A small-molecule ligand and the protein it binds are described below.
Small molecule (SMILES): C[C@@H]1O[C@@H](O)[C@@H](O)[C@H](O)[C@@H]1O

Binding-site contacts:
Ligand atom C4 contacts residue PHE27 of chain 1.A at 4.3 Å (hydrophobic).
Ligand atom O5 contacts residue SER16 of chain 1.A at 2.3 Å (h-bond).
Ligand atom C3 contacts residue SER16 of chain 1.A at 2.9 Å.
Ligand atom C6 contacts residue CYS28 of chain 1.A at 3.8 Å (hydrophobic).
Ligand atom C3 contacts residue GLY14 of chain 1.A at 3.8 Å.
Ligand atom O2 contacts residue SER16 of chain 1.A at 2.8 Å (h-bond).
Ligand atom O3 contacts residue SER16 of chain 1.A at 4.2 Å.
Ligand atom C6 contacts residue SER16 of chain 1.A at 4.2 Å.
Ligand atom C2 contacts residue SER16 of chain 1.A at 2.4 Å.
Ligand atom O4 contacts residue SER16 of chain 1.A at 4.4 Å.
Ligand atom C4 contacts residue SER16 of chain 1.A at 3.5 Å.
Ligand atom C1 contacts residue SER16 of chain 1.A at 1.4 Å.
Ligand atom C1 contacts residue PHE27 of chain 1.A at 4.2 Å (hydrophobic).
Ligand atom O3 contacts residue GLY14 of chain 1.A at 4.3 Å.
Ligand atom C5 contacts residue PHE27 of chain 1.A at 3.0 Å (hydrophobic).
Ligand atom C4 contacts residue GLY14 of chain 1.A at 4.5 Å.
Ligand atom C5 contacts residue SER16 of chain 1.A at 2.9 Å.
Ligand atom O5 contacts residue PHE27 of chain 1.A at 3.5 Å (h-bond).
Ligand atom C6 contacts residue PHE27 of chain 1.A at 3.0 Å (hydrophobic).

Sequence of chain 1.A:
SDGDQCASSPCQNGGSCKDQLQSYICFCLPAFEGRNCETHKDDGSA